Sequence of chain 17.E:
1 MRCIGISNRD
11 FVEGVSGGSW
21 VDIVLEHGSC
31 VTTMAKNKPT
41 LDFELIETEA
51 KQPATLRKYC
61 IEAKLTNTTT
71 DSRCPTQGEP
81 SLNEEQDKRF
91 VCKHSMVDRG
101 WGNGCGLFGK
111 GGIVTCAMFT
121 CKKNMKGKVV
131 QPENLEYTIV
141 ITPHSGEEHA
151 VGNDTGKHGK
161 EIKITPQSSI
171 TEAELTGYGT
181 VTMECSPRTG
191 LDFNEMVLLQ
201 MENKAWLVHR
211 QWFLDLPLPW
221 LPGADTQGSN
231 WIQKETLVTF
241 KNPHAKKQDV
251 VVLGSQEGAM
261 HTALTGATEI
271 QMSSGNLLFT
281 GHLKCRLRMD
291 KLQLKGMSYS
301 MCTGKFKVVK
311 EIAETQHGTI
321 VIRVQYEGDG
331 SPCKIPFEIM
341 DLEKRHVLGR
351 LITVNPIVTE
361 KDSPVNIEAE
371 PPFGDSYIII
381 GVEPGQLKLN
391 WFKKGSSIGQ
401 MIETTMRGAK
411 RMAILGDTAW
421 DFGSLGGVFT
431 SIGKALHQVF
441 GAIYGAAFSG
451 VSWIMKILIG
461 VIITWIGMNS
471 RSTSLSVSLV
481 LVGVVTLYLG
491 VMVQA

The protein below binds the small molecule below.
Small molecule (SMILES): CC(=O)N[C@H]1[C@H](O[C@H]2[C@H](O)[C@@H](NC(C)=O)CO[C@@H]2CO)O[C@H](CO)[C@@H](O)[C@@H]1O

Sequence of chain 17.C:
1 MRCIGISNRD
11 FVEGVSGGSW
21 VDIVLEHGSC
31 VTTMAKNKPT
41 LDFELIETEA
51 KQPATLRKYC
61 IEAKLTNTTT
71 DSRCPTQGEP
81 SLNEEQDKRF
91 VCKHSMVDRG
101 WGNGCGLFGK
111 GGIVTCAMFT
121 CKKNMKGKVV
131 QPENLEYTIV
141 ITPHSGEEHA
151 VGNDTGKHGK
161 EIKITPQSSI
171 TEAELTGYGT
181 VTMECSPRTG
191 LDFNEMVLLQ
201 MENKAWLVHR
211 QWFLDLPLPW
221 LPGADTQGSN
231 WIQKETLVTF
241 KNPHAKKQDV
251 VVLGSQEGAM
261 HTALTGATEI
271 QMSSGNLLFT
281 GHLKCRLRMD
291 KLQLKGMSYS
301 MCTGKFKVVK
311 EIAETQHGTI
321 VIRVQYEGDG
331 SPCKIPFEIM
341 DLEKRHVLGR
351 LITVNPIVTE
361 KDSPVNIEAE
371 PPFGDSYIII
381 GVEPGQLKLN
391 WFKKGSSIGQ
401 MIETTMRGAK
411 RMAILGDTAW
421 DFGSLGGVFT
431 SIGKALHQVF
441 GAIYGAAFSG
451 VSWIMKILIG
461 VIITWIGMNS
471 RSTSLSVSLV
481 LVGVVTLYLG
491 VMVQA

Binding-site contacts:
Ligand atom C5 contacts residue HIS158 of chain 17.E at 4.2 Å.
Ligand atom C2 contacts residue HIS149 of chain 17.E at 3.7 Å.
Ligand atom C6 contacts residue HIS149 of chain 17.E at 4.2 Å.
Ligand atom C1 contacts residue HIS149 of chain 17.E at 3.6 Å.
Ligand atom O5 contacts residue HIS149 of chain 17.E at 3.5 Å (h-bond).
Ligand atom C5 contacts residue ASN153 of chain 17.E at 3.6 Å.
Ligand atom C5 contacts residue HIS149 of chain 17.E at 4.4 Å.
Ligand atom O6 contacts residue HIS158 of chain 17.E at 2.8 Å (h-bond).
Ligand atom C8 contacts residue GLY102 of chain 17.C at 3.3 Å.
Ligand atom O5 contacts residue THR155 of chain 17.E at 4.3 Å.
Ligand atom O7 contacts residue ASN153 of chain 17.E at 3.3 Å (h-bond).
Ligand atom C6 contacts residue HIS158 of chain 17.E at 4.0 Å.
Ligand atom O5 contacts residue HIS158 of chain 17.E at 3.1 Å (h-bond).
Ligand atom C1 contacts residue HIS158 of chain 17.E at 3.9 Å.
Ligand atom C4 contacts residue ASN153 of chain 17.E at 4.2 Å.
Ligand atom O5 contacts residue ASN153 of chain 17.E at 2.3 Å (h-bond).
Ligand atom C4 contacts residue HIS149 of chain 17.E at 4.4 Å.
Ligand atom C7 contacts residue HIS149 of chain 17.E at 4.5 Å.
Ligand atom O6 contacts residue ASN153 of chain 17.E at 4.5 Å.
Ligand atom O3 contacts residue HIS149 of chain 17.E at 4.2 Å.
Ligand atom O6 contacts residue HIS149 of chain 17.E at 3.0 Å (h-bond).
Ligand atom C3 contacts residue ASN153 of chain 17.E at 3.8 Å.
Ligand atom O7 contacts residue HIS149 of chain 17.E at 3.6 Å.
Ligand atom C7 contacts residue ASN153 of chain 17.E at 3.3 Å.
Ligand atom C2 contacts residue ASN153 of chain 17.E at 2.4 Å.
Ligand atom C8 contacts residue ASN153 of chain 17.E at 4.0 Å.
Ligand atom N2 contacts residue ASN153 of chain 17.E at 2.9 Å (h-bond).
Ligand atom O6 contacts residue GLY156 of chain 17.E at 4.5 Å.
Ligand atom C3 contacts residue HIS149 of chain 17.E at 4.5 Å.
Ligand atom C1 contacts residue ASN153 of chain 17.E at 1.4 Å.
Ligand atom C1 contacts residue THR155 of chain 17.E at 4.0 Å.